Binding-site contacts:
Ligand atom CL contacts residue ASP74 of chain 1.B at 3.1 Å.
Ligand atom C15 contacts residue TRP286 of chain 1.B at 3.4 Å (hydrophobic).
Ligand atom N12 contacts residue ILE294 of chain 1.B at 3.8 Å.
Ligand atom O13 contacts residue PHE295 of chain 1.B at 3.0 Å (h-bond).
Ligand atom C25 contacts residue GLU202 of chain 1.B at 3.8 Å.
Ligand atom C03 contacts residue PHE338 of chain 1.B at 3.6 Å (hydrophobic).
Ligand atom C07 contacts residue PHE338 of chain 1.B at 3.7 Å (hydrophobic).
Ligand atom C26 contacts residue HIS447 of chain 1.B at 3.2 Å.
Ligand atom C06 contacts residue PHE338 of chain 1.B at 3.4 Å (hydrophobic).
Ligand atom C16 contacts residue TRP286 of chain 1.B at 3.2 Å (hydrophobic).
Ligand atom O01 contacts residue PHE338 of chain 1.B at 3.7 Å.
Ligand atom C16 contacts residue PE31 of chain 1.O at 3.7 Å.
Ligand atom C27 contacts residue HIS447 of chain 1.B at 3.1 Å.
Ligand atom C04 contacts residue TYR124 of chain 1.B at 3.5 Å (hydrophobic).
Ligand atom CL contacts residue TYR124 of chain 1.B at 3.7 Å.
Ligand atom C24 contacts residue TRP86 of chain 1.B at 3.7 Å (hydrophobic).
Ligand atom C05 contacts residue TYR124 of chain 1.B at 3.5 Å (hydrophobic).
Ligand atom C04 contacts residue PHE297 of chain 1.B at 3.5 Å (hydrophobic).
Ligand atom O14 contacts residue PHE295 of chain 1.B at 3.4 Å (h-bond).
Ligand atom C18 contacts residue TYR341 of chain 1.B at 3.8 Å (hydrophobic).
Ligand atom O28 contacts residue GLY122 of chain 1.B at 3.4 Å (h-bond).
Ligand atom C25 contacts residue GLY121 of chain 1.B at 3.4 Å.
Ligand atom C05 contacts residue PHE297 of chain 1.B at 3.6 Å (hydrophobic).
Ligand atom CL contacts residue TYR341 of chain 1.B at 3.3 Å.
Ligand atom N12 contacts residue PHE295 of chain 1.B at 3.6 Å (h-bond).
Ligand atom O14 contacts residue 5GZ1 of chain 1.V at 3.6 Å.
Ligand atom C07 contacts residue TYR337 of chain 1.B at 3.7 Å (hydrophobic).
Ligand atom O14 contacts residue ILE294 of chain 1.B at 3.0 Å.
Ligand atom C27 contacts residue TYR337 of chain 1.B at 3.4 Å (hydrophobic).
Ligand atom C22 contacts residue TRP86 of chain 1.B at 3.5 Å (hydrophobic).
Ligand atom C25 contacts residue GLY120 of chain 1.B at 3.5 Å.
Ligand atom O01 contacts residue HIS447 of chain 1.B at 3.2 Å.
Ligand atom O28 contacts residue GLY121 of chain 1.B at 3.8 Å.
Ligand atom C06 contacts residue TYR337 of chain 1.B at 3.6 Å (hydrophobic).
Ligand atom O13 contacts residue PHE338 of chain 1.B at 3.8 Å.
Ligand atom C15 contacts residue 5GZ1 of chain 1.V at 3.6 Å.
Ligand atom O14 contacts residue SER293 of chain 1.B at 3.3 Å (h-bond).
Ligand atom C24 contacts residue GLU202 of chain 1.B at 3.5 Å.
Ligand atom C17 contacts residue TRP286 of chain 1.B at 3.4 Å (hydrophobic).
Ligand atom O09 contacts residue TYR341 of chain 1.B at 3.3 Å.

Sequence of chain 1.B:
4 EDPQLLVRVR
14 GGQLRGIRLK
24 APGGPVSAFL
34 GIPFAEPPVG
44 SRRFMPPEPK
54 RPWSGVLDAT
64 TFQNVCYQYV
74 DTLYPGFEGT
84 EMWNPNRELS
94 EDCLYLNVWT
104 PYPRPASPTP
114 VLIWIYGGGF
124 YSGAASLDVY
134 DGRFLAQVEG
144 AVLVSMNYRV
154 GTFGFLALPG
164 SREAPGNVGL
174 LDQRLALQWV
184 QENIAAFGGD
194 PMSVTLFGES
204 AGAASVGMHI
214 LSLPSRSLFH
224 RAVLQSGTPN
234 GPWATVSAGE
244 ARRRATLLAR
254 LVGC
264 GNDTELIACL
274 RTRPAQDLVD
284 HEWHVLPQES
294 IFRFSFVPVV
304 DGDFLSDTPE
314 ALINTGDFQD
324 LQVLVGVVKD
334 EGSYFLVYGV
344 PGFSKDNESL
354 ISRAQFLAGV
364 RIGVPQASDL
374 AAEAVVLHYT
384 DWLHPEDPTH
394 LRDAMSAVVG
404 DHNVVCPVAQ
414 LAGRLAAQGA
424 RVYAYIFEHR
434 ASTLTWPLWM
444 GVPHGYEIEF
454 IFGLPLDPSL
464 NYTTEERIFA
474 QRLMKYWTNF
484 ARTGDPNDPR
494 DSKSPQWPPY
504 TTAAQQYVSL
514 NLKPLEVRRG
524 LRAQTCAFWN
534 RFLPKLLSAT

This small molecule binds to this protein.
Small molecule (SMILES): CCN(CC)CCNS(=O)(=O)c1ccc(Oc2c(Cl)cccc2[N+](=O)[O-])cc1